A small-molecule ligand and the protein it binds are described below.
Small molecule (SMILES): CSCC[C@H](NC(=O)[C@H](CC1=NC=NC1)NC(=O)[C@@H](N)CO)C(=O)N[C@@H](C)C=O

Binding-site contacts:
Ligand atom CD2 contacts residue HIS252 of chain 1.B at 3.5 Å.
Ligand atom O contacts residue ARG256 of chain 1.B at 3.4 Å (salt-bridge).
Ligand atom CE1 contacts residue HIS252 of chain 1.B at 3.0 Å.
Ligand atom N contacts residue PHE272 of chain 1.B at 3.5 Å.
Ligand atom O contacts residue TRP232 of chain 1.B at 3.5 Å.
Ligand atom C contacts residue ARG256 of chain 1.B at 4.1 Å.
Ligand atom ND1 contacts residue THR193 of chain 1.B at 3.9 Å.
Ligand atom O contacts residue TRP232 of chain 1.B at 3.9 Å.
Ligand atom N contacts residue TRP232 of chain 1.B at 3.9 Å.
Ligand atom CE contacts residue CYS285 of chain 1.B at 3.2 Å (hydrophobic).
Ligand atom C contacts residue ARG283 of chain 1.B at 4.0 Å.
Ligand atom O contacts residue MET254 of chain 1.B at 3.9 Å.
Ligand atom CG contacts residue CYS285 of chain 1.B at 3.9 Å (hydrophobic).
Ligand atom CE contacts residue TRP232 of chain 1.B at 3.6 Å (hydrophobic).
Ligand atom C contacts residue PHE272 of chain 1.B at 3.5 Å (hydrophobic).
Ligand atom CA contacts residue PHE272 of chain 1.B at 3.6 Å (hydrophobic).
Ligand atom CG contacts residue ARG256 of chain 1.B at 4.1 Å.
Ligand atom O contacts residue ARG283 of chain 1.B at 2.9 Å (salt-bridge).
Ligand atom CB contacts residue MET254 of chain 1.B at 4.1 Å (hydrophobic).
Ligand atom O contacts residue PHE272 of chain 1.B at 3.7 Å.
Ligand atom CG contacts residue THR193 of chain 1.B at 3.9 Å.
Ligand atom SD contacts residue HIS270 of chain 1.B at 3.5 Å (h-bond).
Ligand atom CB contacts residue ARG256 of chain 1.B at 4.0 Å.
Ligand atom C contacts residue TRP232 of chain 1.B at 3.7 Å (hydrophobic).
Ligand atom O contacts residue PHE272 of chain 1.B at 4.1 Å.
Ligand atom CA contacts residue TRP232 of chain 1.B at 4.0 Å (hydrophobic).
Ligand atom SD contacts residue GLY269 of chain 1.B at 3.9 Å.
Ligand atom C contacts residue PHE272 of chain 1.B at 3.7 Å (hydrophobic).
Ligand atom CD2 contacts residue THR193 of chain 1.B at 3.3 Å.
Ligand atom CB contacts residue PHE272 of chain 1.B at 3.6 Å (hydrophobic).
Ligand atom CG contacts residue HIS252 of chain 1.B at 4.0 Å.
Ligand atom NE2 contacts residue THR193 of chain 1.B at 3.0 Å.
Ligand atom SD contacts residue CYS285 of chain 1.B at 3.2 Å (h-bond).
Ligand atom CE contacts residue ASN287 of chain 1.B at 3.9 Å.
Ligand atom OG contacts residue PRO196 of chain 1.B at 3.0 Å.
Ligand atom CD2 contacts residue ARG256 of chain 1.B at 3.5 Å.
Ligand atom CE1 contacts residue THR193 of chain 1.B at 3.5 Å.
Ligand atom NE2 contacts residue HIS252 of chain 1.B at 2.7 Å (h-bond).
Ligand atom ND1 contacts residue HIS252 of chain 1.B at 3.7 Å.
Ligand atom CE contacts residue ILE286 of chain 1.B at 4.0 Å (hydrophobic).

Sequence of chain 1.B:
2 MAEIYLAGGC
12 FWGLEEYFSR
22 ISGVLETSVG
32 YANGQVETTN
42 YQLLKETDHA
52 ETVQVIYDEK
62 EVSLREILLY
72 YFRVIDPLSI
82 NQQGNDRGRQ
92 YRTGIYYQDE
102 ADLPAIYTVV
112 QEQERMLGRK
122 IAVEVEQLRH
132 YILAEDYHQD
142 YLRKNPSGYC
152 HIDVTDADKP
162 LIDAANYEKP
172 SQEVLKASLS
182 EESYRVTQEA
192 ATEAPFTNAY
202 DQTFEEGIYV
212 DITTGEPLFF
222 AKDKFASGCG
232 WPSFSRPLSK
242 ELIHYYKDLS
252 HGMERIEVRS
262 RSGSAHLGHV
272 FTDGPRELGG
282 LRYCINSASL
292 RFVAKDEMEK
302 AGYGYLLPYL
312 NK